Sequence of chain 1.C:
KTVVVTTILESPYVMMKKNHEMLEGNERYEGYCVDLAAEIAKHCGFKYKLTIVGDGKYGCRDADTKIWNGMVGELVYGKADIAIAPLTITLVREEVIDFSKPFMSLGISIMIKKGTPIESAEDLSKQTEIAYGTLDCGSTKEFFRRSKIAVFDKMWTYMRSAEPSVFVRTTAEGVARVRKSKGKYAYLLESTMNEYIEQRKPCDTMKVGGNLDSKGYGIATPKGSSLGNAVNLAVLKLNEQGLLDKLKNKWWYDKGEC

This protein binds this small molecule.
Small molecule (SMILES): N[C@@H](CCC(=O)O)C(=O)O

Binding-site contacts:
Ligand atom CB contacts residue LEU135 of chain 1.C at 4.0 Å (hydrophobic).
Ligand atom CB contacts residue GLU190 of chain 1.C at 3.9 Å.
Ligand atom OE2 contacts residue GLY138 of chain 1.C at 3.8 Å.
Ligand atom CG contacts residue LEU135 of chain 1.C at 3.9 Å (hydrophobic).
Ligand atom OXT contacts residue PRO86 of chain 1.C at 3.7 Å.
Ligand atom N contacts residue SER139 of chain 1.C at 4.1 Å.
Ligand atom CD contacts residue LEU135 of chain 1.C at 4.1 Å (hydrophobic).
Ligand atom N contacts residue GLU190 of chain 1.C at 2.6 Å (salt-bridge).
Ligand atom OE2 contacts residue THR140 of chain 1.C at 3.2 Å (h-bond).
Ligand atom CD contacts residue THR140 of chain 1.C at 3.3 Å.
Ligand atom C contacts residue ARG93 of chain 1.C at 3.4 Å.
Ligand atom C contacts residue THR88 of chain 1.C at 3.6 Å.
Ligand atom C contacts residue SER139 of chain 1.C at 3.5 Å.
Ligand atom OXT contacts residue THR88 of chain 1.C at 2.9 Å (h-bond).
Ligand atom O contacts residue ARG93 of chain 1.C at 2.7 Å (salt-bridge).
Ligand atom OE1 contacts residue GLU190 of chain 1.C at 3.8 Å.
Ligand atom N contacts residue TYR217 of chain 1.C at 3.7 Å.
Ligand atom OE1 contacts residue THR140 of chain 1.C at 2.7 Å (h-bond).
Ligand atom CA contacts residue SER139 of chain 1.C at 3.4 Å.
Ligand atom CA contacts residue GLU190 of chain 1.C at 3.4 Å.
Ligand atom OXT contacts residue TYR58 of chain 1.C at 3.6 Å.
Ligand atom CB contacts residue TYR58 of chain 1.C at 3.6 Å (hydrophobic).
Ligand atom OE2 contacts residue SER139 of chain 1.C at 3.4 Å (h-bond).
Ligand atom CA contacts residue PRO86 of chain 1.C at 4.0 Å (hydrophobic).
Ligand atom CG contacts residue MET193 of chain 1.C at 4.1 Å (hydrophobic).
Ligand atom C contacts residue TYR58 of chain 1.C at 3.7 Å (hydrophobic).
Ligand atom N contacts residue TYR58 of chain 1.C at 4.2 Å.
Ligand atom OE2 contacts residue LEU135 of chain 1.C at 4.1 Å.
Ligand atom CA contacts residue THR88 of chain 1.C at 3.4 Å.
Ligand atom O contacts residue SER139 of chain 1.C at 2.9 Å (h-bond).
Ligand atom OXT contacts residue LEU87 of chain 1.C at 3.6 Å.
Ligand atom N contacts residue THR88 of chain 1.C at 2.9 Å (h-bond).
Ligand atom CA contacts residue TYR58 of chain 1.C at 4.1 Å (hydrophobic).
Ligand atom OXT contacts residue SER139 of chain 1.C at 4.2 Å.
Ligand atom OXT contacts residue ARG93 of chain 1.C at 2.7 Å (salt-bridge).
Ligand atom O contacts residue GLY138 of chain 1.C at 3.2 Å.
Ligand atom CG contacts residue GLU190 of chain 1.C at 3.4 Å.
Ligand atom CD contacts residue GLU190 of chain 1.C at 3.9 Å.
Ligand atom O contacts residue TYR58 of chain 1.C at 3.5 Å.
Ligand atom N contacts residue PRO86 of chain 1.C at 3.0 Å (h-bond).